Sequence of chain 1.A:
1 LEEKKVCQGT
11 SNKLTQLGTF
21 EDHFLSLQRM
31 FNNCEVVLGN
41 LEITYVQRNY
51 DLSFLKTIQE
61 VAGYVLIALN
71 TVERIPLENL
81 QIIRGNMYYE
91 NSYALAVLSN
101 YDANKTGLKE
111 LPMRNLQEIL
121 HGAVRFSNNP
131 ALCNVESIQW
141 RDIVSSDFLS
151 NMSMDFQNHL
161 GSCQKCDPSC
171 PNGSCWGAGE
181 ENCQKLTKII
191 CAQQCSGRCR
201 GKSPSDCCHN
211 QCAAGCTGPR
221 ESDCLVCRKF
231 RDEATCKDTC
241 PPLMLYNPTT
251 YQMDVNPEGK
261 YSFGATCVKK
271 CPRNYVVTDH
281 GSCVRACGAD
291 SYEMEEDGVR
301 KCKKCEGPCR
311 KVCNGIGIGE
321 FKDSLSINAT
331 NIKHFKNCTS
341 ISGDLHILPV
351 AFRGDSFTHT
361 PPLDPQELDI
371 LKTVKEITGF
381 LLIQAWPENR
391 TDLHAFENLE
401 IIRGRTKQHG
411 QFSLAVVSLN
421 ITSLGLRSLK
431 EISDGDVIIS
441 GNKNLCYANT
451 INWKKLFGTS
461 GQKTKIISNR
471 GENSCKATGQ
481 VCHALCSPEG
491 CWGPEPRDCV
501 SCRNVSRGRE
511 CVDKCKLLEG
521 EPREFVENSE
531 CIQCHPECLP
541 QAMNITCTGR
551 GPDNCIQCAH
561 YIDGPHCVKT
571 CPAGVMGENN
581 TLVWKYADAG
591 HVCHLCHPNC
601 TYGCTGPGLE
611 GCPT

The protein below binds the small molecule below.
Small molecule (SMILES): CC(=O)N[C@@H]1[C@@H](O)[C@H](O)[C@@H](CO)O[C@H]1O

Binding-site contacts:
Ligand atom C5 contacts residue ASN504 of chain 1.A at 3.6 Å.
Ligand atom N2 contacts residue ASN504 of chain 1.A at 3.0 Å (h-bond).
Ligand atom C1 contacts residue ASP513 of chain 1.A at 3.6 Å.
Ligand atom C8 contacts residue LEU485 of chain 1.A at 4.3 Å (hydrophobic).
Ligand atom C2 contacts residue ASP513 of chain 1.A at 3.9 Å.
Ligand atom O7 contacts residue ASP513 of chain 1.A at 3.6 Å.
Ligand atom C3 contacts residue ASN504 of chain 1.A at 3.9 Å.
Ligand atom N2 contacts residue ASP513 of chain 1.A at 4.2 Å.
Ligand atom C1 contacts residue ASN504 of chain 1.A at 1.4 Å.
Ligand atom O5 contacts residue ASP513 of chain 1.A at 4.2 Å.
Ligand atom C7 contacts residue ASP513 of chain 1.A at 3.9 Å.
Ligand atom C7 contacts residue ASN504 of chain 1.A at 3.8 Å.
Ligand atom C4 contacts residue ASN504 of chain 1.A at 4.2 Å.
Ligand atom C2 contacts residue ASN504 of chain 1.A at 2.5 Å.
Ligand atom C8 contacts residue ASP513 of chain 1.A at 4.0 Å.
Ligand atom O7 contacts residue ASN504 of chain 1.A at 4.2 Å.
Ligand atom O5 contacts residue ASN504 of chain 1.A at 2.4 Å (h-bond).